Sequence of chain 3.B:
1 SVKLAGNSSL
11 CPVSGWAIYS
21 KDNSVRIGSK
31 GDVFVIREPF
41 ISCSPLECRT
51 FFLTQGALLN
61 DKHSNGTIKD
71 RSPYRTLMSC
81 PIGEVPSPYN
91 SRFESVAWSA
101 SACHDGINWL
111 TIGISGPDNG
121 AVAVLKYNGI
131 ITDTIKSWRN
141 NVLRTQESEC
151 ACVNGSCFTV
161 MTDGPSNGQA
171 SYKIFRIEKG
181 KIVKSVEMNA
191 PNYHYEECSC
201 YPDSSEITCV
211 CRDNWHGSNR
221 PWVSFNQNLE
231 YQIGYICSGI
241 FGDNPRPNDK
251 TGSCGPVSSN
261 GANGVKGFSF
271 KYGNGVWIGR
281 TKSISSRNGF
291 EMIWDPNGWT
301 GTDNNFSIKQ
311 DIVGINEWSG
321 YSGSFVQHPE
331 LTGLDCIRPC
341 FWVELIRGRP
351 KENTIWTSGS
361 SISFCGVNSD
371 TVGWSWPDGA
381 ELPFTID

Binding-site contacts:
Ligand atom C91 contacts residue ARG212 of chain 3.B at 3.8 Å.
Ligand atom O1B contacts residue ARG287 of chain 3.B at 2.9 Å (salt-bridge).
Ligand atom N4 contacts residue GLU38 of chain 3.B at 2.7 Å (salt-bridge).
Ligand atom O1A contacts residue ARG287 of chain 3.B at 2.8 Å (salt-bridge).
Ligand atom O10 contacts residue ARG71 of chain 3.B at 2.8 Å (salt-bridge).
Ligand atom C4 contacts residue GLU38 of chain 3.B at 3.6 Å.
Ligand atom C4 contacts residue ASP70 of chain 3.B at 3.6 Å.
Ligand atom C82 contacts residue ARG71 of chain 3.B at 3.7 Å.
Ligand atom C81 contacts residue ARG144 of chain 3.B at 3.7 Å.
Ligand atom C5 contacts residue ASP70 of chain 3.B at 3.9 Å.
Ligand atom C6 contacts residue TYR321 of chain 3.B at 3.8 Å (hydrophobic).
Ligand atom C4 contacts residue GLU197 of chain 3.B at 3.9 Å.
Ligand atom O10 contacts residue ASP70 of chain 3.B at 3.2 Å.
Ligand atom C81 contacts residue SER166 of chain 3.B at 3.8 Å.
Ligand atom C3 contacts residue TYR321 of chain 3.B at 3.2 Å (hydrophobic).
Ligand atom C82 contacts residue EDO1 of chain 3.Y at 3.6 Å.
Ligand atom C7 contacts residue GLU197 of chain 3.B at 3.9 Å.
Ligand atom O1A contacts residue ARG212 of chain 3.B at 2.9 Å (salt-bridge).
Ligand atom C6 contacts residue GLU197 of chain 3.B at 3.6 Å.
Ligand atom C82 contacts residue ARG144 of chain 3.B at 3.8 Å.
Ligand atom O1B contacts residue TYR321 of chain 3.B at 3.4 Å (h-bond).
Ligand atom C3 contacts residue GLU38 of chain 3.B at 3.6 Å.
Ligand atom C3 contacts residue ARG37 of chain 3.B at 3.7 Å.
Ligand atom C10 contacts residue ARG71 of chain 3.B at 3.8 Å.
Ligand atom C3 contacts residue ASP70 of chain 3.B at 3.3 Å.
Ligand atom C91 contacts residue GLU196 of chain 3.B at 3.7 Å.
Ligand atom C2 contacts residue TYR321 of chain 3.B at 2.8 Å (hydrophobic).
Ligand atom C9 contacts residue GLU196 of chain 3.B at 3.6 Å.
Ligand atom O1A contacts residue TYR321 of chain 3.B at 3.4 Å (h-bond).
Ligand atom C4 contacts residue TYR321 of chain 3.B at 3.6 Å (hydrophobic).
Ligand atom C1 contacts residue TYR321 of chain 3.B at 3.0 Å (hydrophobic).
Ligand atom C1 contacts residue ARG287 of chain 3.B at 3.6 Å.
Ligand atom C7 contacts residue TYR321 of chain 3.B at 3.2 Å (hydrophobic).
Ligand atom C91 contacts residue ASN214 of chain 3.B at 3.7 Å.
Ligand atom C11 contacts residue TRP98 of chain 3.B at 3.9 Å (hydrophobic).
Ligand atom N4 contacts residue ASP70 of chain 3.B at 3.0 Å (salt-bridge).
Ligand atom C7 contacts residue ARG212 of chain 3.B at 3.7 Å.
Ligand atom O1B contacts residue ARG37 of chain 3.B at 2.9 Å (salt-bridge).
Ligand atom C81 contacts residue EDO1 of chain 3.Y at 3.9 Å.
Ligand atom C1 contacts residue ARG212 of chain 3.B at 3.8 Å.

The small molecule below binds the protein below.
Small molecule (SMILES): CCC(CC)O[C@@H]1C=C(C(=O)O)C[C@H](N)[C@H]1NC(C)=O